This protein binds this small molecule.
Small molecule (SMILES): CC(=O)N[C@@H]1[C@@H](O)[C@H](O)[C@@H](CO)O[C@H]1O

Binding-site contacts:
Ligand atom C8 contacts residue ASN30 of chain 1.A at 4.3 Å.
Ligand atom C2 contacts residue ASN30 of chain 1.A at 2.5 Å.
Ligand atom C5 contacts residue ASN30 of chain 1.A at 3.7 Å.
Ligand atom O7 contacts residue ASN30 of chain 1.A at 3.1 Å (h-bond).
Ligand atom O5 contacts residue PHE93 of chain 1.A at 4.4 Å.
Ligand atom C8 contacts residue GLU4 of chain 1.A at 3.7 Å.
Ligand atom C1 contacts residue ASN30 of chain 1.A at 1.4 Å.
Ligand atom C3 contacts residue ASN30 of chain 1.A at 3.8 Å.
Ligand atom C4 contacts residue ASN30 of chain 1.A at 4.2 Å.
Ligand atom N2 contacts residue ASN30 of chain 1.A at 2.9 Å (h-bond).
Ligand atom C7 contacts residue ASN30 of chain 1.A at 3.1 Å.
Ligand atom O5 contacts residue ASN30 of chain 1.A at 2.4 Å (h-bond).

Sequence of chain 1.A:
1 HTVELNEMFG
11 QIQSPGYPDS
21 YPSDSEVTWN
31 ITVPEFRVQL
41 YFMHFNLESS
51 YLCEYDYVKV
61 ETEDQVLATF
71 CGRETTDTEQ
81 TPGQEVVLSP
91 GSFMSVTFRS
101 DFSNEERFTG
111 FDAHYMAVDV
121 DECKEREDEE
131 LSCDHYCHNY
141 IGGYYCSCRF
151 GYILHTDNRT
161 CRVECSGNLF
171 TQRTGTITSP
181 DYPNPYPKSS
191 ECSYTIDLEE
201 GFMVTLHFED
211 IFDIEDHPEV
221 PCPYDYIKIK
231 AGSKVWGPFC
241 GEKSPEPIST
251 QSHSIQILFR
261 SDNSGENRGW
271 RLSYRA